Binding-site contacts:
Ligand atom NE1 contacts residue THR119 of chain 1.A at 3.7 Å.
Ligand atom CB contacts residue EDO1 of chain 2.M at 3.5 Å.
Ligand atom C contacts residue PHE10 of chain 2.A at 3.8 Å (hydrophobic).
Ligand atom CA contacts residue GLN9 of chain 2.A at 3.3 Å.
Ligand atom CB contacts residue GLN9 of chain 2.A at 3.9 Å.
Ligand atom O contacts residue GLN9 of chain 2.A at 2.9 Å (h-bond).
Ligand atom CZ3 contacts residue PHE10 of chain 2.A at 3.8 Å (hydrophobic).
Ligand atom CZ2 contacts residue HIS115 of chain 1.A at 3.8 Å.
Ligand atom CZ2 contacts residue THR119 of chain 1.A at 3.8 Å.
Ligand atom NE1 contacts residue PHE10 of chain 2.A at 3.5 Å.
Ligand atom CB contacts residue ARG93 of chain 1.A at 3.8 Å.
Ligand atom C contacts residue GLN9 of chain 2.A at 3.5 Å.
Ligand atom O contacts residue EDO1 of chain 2.M at 3.5 Å.
Ligand atom CH2 contacts residue PHE88 of chain 1.A at 3.6 Å (hydrophobic).
Ligand atom CE3 contacts residue PHE10 of chain 2.A at 3.6 Å (hydrophobic).
Ligand atom N contacts residue GLN9 of chain 2.A at 2.9 Å (h-bond).
Ligand atom CE2 contacts residue PHE10 of chain 2.A at 3.5 Å (hydrophobic).
Ligand atom CZ3 contacts residue PHE88 of chain 1.A at 3.9 Å (hydrophobic).
Ligand atom CD contacts residue CYS7 of chain 2.A at 3.2 Å (hydrophobic).
Ligand atom CD1 contacts residue EDO1 of chain 2.M at 3.9 Å.
Ligand atom CH2 contacts residue PHE10 of chain 2.A at 3.9 Å (hydrophobic).
Ligand atom CG contacts residue ARG93 of chain 1.A at 3.6 Å.
Ligand atom O contacts residue ILE8 of chain 2.A at 3.5 Å.
Ligand atom CZ2 contacts residue PHE10 of chain 2.A at 3.9 Å (hydrophobic).
Ligand atom C contacts residue EDO1 of chain 2.M at 3.6 Å.
Ligand atom CG2 contacts residue GLN9 of chain 2.A at 3.8 Å.
Ligand atom CE3 contacts residue ILE8 of chain 2.A at 3.6 Å (hydrophobic).
Ligand atom CG contacts residue CYS7 of chain 2.A at 3.6 Å (hydrophobic).
Ligand atom CA contacts residue EDO1 of chain 2.M at 3.8 Å.
Ligand atom O contacts residue PHE10 of chain 2.A at 3.4 Å.
Ligand atom O contacts residue GLN9 of chain 2.A at 3.8 Å.
Ligand atom CE2 contacts residue THR119 of chain 1.A at 3.7 Å.
Ligand atom NE1 contacts residue HIS115 of chain 1.A at 3.5 Å (h-bond).
Ligand atom CE3 contacts residue GLN9 of chain 2.A at 3.6 Å.
Ligand atom CD1 contacts residue PHE10 of chain 2.A at 3.9 Å (hydrophobic).
Ligand atom N contacts residue EDO1 of chain 2.M at 3.7 Å.
Ligand atom C contacts residue EDO1 of chain 2.M at 3.9 Å.
Ligand atom CD2 contacts residue PHE10 of chain 2.A at 3.8 Å (hydrophobic).
Ligand atom CG1 contacts residue THR11 of chain 2.A at 3.8 Å.
Ligand atom O contacts residue THR11 of chain 2.A at 3.1 Å (h-bond).

The protein below binds the small molecule below.
Small molecule (SMILES): CC[C@H](C)[C@H](NC(=O)[C@@H](NC(=O)[C@H](CC1=CN=C2CC=CC=C12)NC(C)=O)C(C)C)C(=O)N1CCC[C@H]1C(N)=O

Sequence of chain 1.A:
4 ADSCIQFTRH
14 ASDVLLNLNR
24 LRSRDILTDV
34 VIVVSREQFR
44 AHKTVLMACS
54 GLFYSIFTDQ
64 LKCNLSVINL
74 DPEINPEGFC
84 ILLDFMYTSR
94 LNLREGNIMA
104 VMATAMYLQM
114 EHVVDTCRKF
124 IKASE

Sequence of chain 2.A:
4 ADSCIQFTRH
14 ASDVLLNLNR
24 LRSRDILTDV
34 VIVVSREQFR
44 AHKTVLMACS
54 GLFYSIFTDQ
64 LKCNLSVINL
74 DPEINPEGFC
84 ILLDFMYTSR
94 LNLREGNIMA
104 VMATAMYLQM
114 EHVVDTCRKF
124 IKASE